This small molecule binds to this protein.
Small molecule (SMILES): Cc1cn([C@H]2C[C@H](O[P](=O)(O)OC[C@H]3O[C@@H](n4cc(C)c(=O)[nH]c4=O)C[C@@H]3O)[C@@H](CO[P](=O)(O)O[C@H]3C[C@H](n4ccc(=O)[nH]c4=O)O[C@@H]3COP(=O)=O)O2)c(=O)[nH]c1=O

Binding-site contacts:
Ligand atom O5' contacts residue PHE333 of chain 23.A at 3.8 Å.
Ligand atom C5' contacts residue GLN252 of chain 23.A at 3.4 Å.
Ligand atom C4 contacts residue GLY98 of chain 23.A at 3.2 Å.
Ligand atom O5' contacts residue LEU328 of chain 23.A at 3.6 Å.
Ligand atom O4 contacts residue PRO334 of chain 23.A at 3.7 Å.
Ligand atom OP2 contacts residue ARG391 of chain 23.A at 3.9 Å.
Ligand atom N3 contacts residue PRO334 of chain 23.A at 3.5 Å.
Ligand atom O4' contacts residue GLN252 of chain 23.A at 3.9 Å.
Ligand atom N1 contacts residue PHE333 of chain 23.A at 3.8 Å.
Ligand atom OP2 contacts residue GLN252 of chain 23.A at 4.1 Å.
Ligand atom C2 contacts residue LEU328 of chain 23.A at 3.0 Å (hydrophobic).
Ligand atom N3 contacts residue LEU328 of chain 23.A at 3.9 Å.
Ligand atom C4 contacts residue PRO334 of chain 23.A at 3.6 Å (hydrophobic).
Ligand atom O3' contacts residue PHE333 of chain 23.A at 3.5 Å.
Ligand atom O5' contacts residue GLN252 of chain 23.A at 3.1 Å (h-bond).
Ligand atom OP2 contacts residue GLU102 of chain 23.A at 3.5 Å (salt-bridge).
Ligand atom P contacts residue PHE333 of chain 23.A at 3.8 Å.
Ligand atom C1' contacts residue PHE333 of chain 23.A at 3.1 Å (hydrophobic).
Ligand atom O2 contacts residue PRO334 of chain 23.A at 3.8 Å.
Ligand atom OP1 contacts residue GLN252 of chain 23.A at 3.7 Å.
Ligand atom C5 contacts residue GLY98 of chain 23.A at 2.9 Å.
Ligand atom OP2 contacts residue PHE333 of chain 23.A at 3.3 Å.
Ligand atom O4' contacts residue PRO334 of chain 23.A at 4.0 Å.
Ligand atom C7 contacts residue TYR336 of chain 23.A at 3.6 Å (hydrophobic).
Ligand atom C2' contacts residue PHE333 of chain 23.A at 2.9 Å (hydrophobic).
Ligand atom C6 contacts residue GLY98 of chain 23.A at 4.1 Å.
Ligand atom C5' contacts residue PHE333 of chain 23.A at 3.2 Å (hydrophobic).
Ligand atom O4 contacts residue GLY98 of chain 23.A at 2.8 Å (h-bond).
Ligand atom C1' contacts residue LEU328 of chain 23.A at 3.9 Å (hydrophobic).
Ligand atom C2 contacts residue PRO334 of chain 23.A at 3.7 Å (hydrophobic).
Ligand atom O2 contacts residue LEU328 of chain 23.A at 2.2 Å.
Ligand atom C6 contacts residue PHE333 of chain 23.A at 3.7 Å (hydrophobic).
Ligand atom N1 contacts residue LEU328 of chain 23.A at 3.8 Å.
Ligand atom C4' contacts residue GLN252 of chain 23.A at 3.5 Å.
Ligand atom C4' contacts residue LEU328 of chain 23.A at 4.1 Å (hydrophobic).
Ligand atom C2' contacts residue LEU328 of chain 23.A at 3.7 Å (hydrophobic).
Ligand atom O4' contacts residue LEU328 of chain 23.A at 3.0 Å.
Ligand atom OP1 contacts residue ARG391 of chain 23.A at 3.8 Å.
Ligand atom C3' contacts residue PHE333 of chain 23.A at 3.8 Å (hydrophobic).
Ligand atom O4 contacts residue ALA259 of chain 23.A at 3.2 Å.

Sequence of chain 23.A:
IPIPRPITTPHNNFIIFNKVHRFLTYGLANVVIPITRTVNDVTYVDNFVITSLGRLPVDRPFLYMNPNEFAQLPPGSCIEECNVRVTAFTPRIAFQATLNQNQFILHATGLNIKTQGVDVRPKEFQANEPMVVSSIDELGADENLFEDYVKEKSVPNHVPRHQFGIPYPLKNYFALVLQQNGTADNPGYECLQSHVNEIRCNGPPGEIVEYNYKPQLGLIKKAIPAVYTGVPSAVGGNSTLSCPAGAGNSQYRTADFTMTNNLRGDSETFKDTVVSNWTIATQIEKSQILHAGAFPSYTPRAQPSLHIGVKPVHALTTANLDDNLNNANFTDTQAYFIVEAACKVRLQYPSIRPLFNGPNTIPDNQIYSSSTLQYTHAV